Binding-site contacts:
Ligand atom C83 contacts residue ILE298 of chain 1.C at 3.6 Å (hydrophobic).
Ligand atom C10 contacts residue ALA344 of chain 1.C at 3.6 Å (hydrophobic).
Ligand atom C24 contacts residue ALA353 of chain 1.C at 3.8 Å (hydrophobic).
Ligand atom C18 contacts residue ALA290 of chain 1.C at 3.8 Å (hydrophobic).
Ligand atom O09 contacts residue ALA344 of chain 1.C at 3.5 Å.
Ligand atom C18 contacts residue MET351 of chain 1.C at 3.6 Å (hydrophobic).
Ligand atom C01 contacts residue LEU343 of chain 1.C at 3.5 Å (hydrophobic).
Ligand atom C24 contacts residue ALA290 of chain 1.C at 3.1 Å (hydrophobic).
Ligand atom C19 contacts residue ILE291 of chain 1.C at 3.3 Å (hydrophobic).
Ligand atom C01 contacts residue ALA344 of chain 1.C at 3.4 Å (hydrophobic).
Ligand atom C23 contacts residue ILE291 of chain 1.C at 3.8 Å (hydrophobic).
Ligand atom C21 contacts residue PHE294 of chain 1.C at 3.5 Å (hydrophobic).
Ligand atom C17 contacts residue MET351 of chain 1.C at 3.8 Å (hydrophobic).
Ligand atom O82 contacts residue VAL347 of chain 1.C at 3.2 Å.
Ligand atom C22 contacts residue ILE291 of chain 1.C at 3.8 Å (hydrophobic).
Ligand atom C08 contacts residue ALA344 of chain 1.C at 3.8 Å (hydrophobic).
Ligand atom C83 contacts residue ILE302 of chain 1.C at 3.6 Å (hydrophobic).
Ligand atom C23 contacts residue ALA290 of chain 1.C at 3.4 Å (hydrophobic).
Ligand atom C20 contacts residue ILE291 of chain 1.C at 3.4 Å (hydrophobic).
Ligand atom O82 contacts residue ALA348 of chain 1.C at 3.1 Å (h-bond).
Ligand atom C16 contacts residue MET351 of chain 1.C at 3.8 Å (hydrophobic).
Ligand atom C13 contacts residue GLY295 of chain 1.C at 3.7 Å.
Ligand atom O82 contacts residue ALA344 of chain 1.C at 3.4 Å (h-bond).
Ligand atom O79 contacts residue PHE294 of chain 1.C at 3.2 Å.
Ligand atom C21 contacts residue ILE291 of chain 1.C at 3.0 Å (hydrophobic).
Ligand atom O09 contacts residue VAL347 of chain 1.C at 3.5 Å.
Ligand atom C17 contacts residue ILE291 of chain 1.C at 3.7 Å (hydrophobic).
Ligand atom O82 contacts residue MET351 of chain 1.C at 3.8 Å.
Ligand atom O84 contacts residue ILE299 of chain 1.C at 3.4 Å.
Ligand atom C08 contacts residue ILE299 of chain 1.C at 3.4 Å (hydrophobic).
Ligand atom C83 contacts residue ILE299 of chain 1.C at 3.7 Å (hydrophobic).
Ligand atom C18 contacts residue ALA353 of chain 1.C at 3.3 Å (hydrophobic).
Ligand atom C80 contacts residue MET351 of chain 1.C at 3.7 Å (hydrophobic).
Ligand atom C07 contacts residue ILE299 of chain 1.C at 3.6 Å (hydrophobic).
Ligand atom C15 contacts residue ILE291 of chain 1.C at 3.3 Å (hydrophobic).
Ligand atom O84 contacts residue ALA344 of chain 1.C at 3.3 Å.
Ligand atom C01 contacts residue VAL340 of chain 1.C at 3.0 Å (hydrophobic).
Ligand atom C04 contacts residue VAL347 of chain 1.C at 3.8 Å (hydrophobic).
Ligand atom C03 contacts residue VAL347 of chain 1.C at 3.4 Å (hydrophobic).
Ligand atom C19 contacts residue ALA290 of chain 1.C at 3.3 Å (hydrophobic).

This protein binds this small molecule.
Small molecule (SMILES): C[C@@H]1CC[C@@]2(OC1)O[C@H]1[C@@H](O)[C@H]3[C@@H]4CC[C@H]5C[C@@H](O[C@@H]6O[C@H](CO)[C@H](O[C@@H]7O[C@H](CO)[C@@H](O)[C@H](O[C@@H]8OC[C@@H](O)[C@H](O)[C@H]8O)[C@H]7O[C@@H]7O[C@H](CO)[C@H](O)[C@H](O[C@@H]8O[C@H](CO)[C@@H](O)[C@H](O)[C@H]8O)[C@H]7O)[C@H](O)[C@H]6O)[C@H](O)C[C@]5(C)[C@H]4CC[C@]3(C)[C@H]1[C@@H]2C

Sequence of chain 1.C:
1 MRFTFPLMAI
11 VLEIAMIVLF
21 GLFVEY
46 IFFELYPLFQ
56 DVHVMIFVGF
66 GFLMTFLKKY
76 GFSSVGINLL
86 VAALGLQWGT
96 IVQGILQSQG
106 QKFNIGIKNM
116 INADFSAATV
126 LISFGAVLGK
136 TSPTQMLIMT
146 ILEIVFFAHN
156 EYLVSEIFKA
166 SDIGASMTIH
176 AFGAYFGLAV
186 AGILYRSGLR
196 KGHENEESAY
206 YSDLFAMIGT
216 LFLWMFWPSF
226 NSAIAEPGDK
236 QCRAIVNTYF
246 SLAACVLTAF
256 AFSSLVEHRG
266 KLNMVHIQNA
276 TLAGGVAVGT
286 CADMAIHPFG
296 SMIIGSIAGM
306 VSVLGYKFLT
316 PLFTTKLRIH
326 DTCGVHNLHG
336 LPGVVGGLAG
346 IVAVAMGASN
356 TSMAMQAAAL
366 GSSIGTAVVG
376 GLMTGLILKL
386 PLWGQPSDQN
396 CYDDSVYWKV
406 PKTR